Binding-site contacts:
Ligand atom C1 contacts residue ASN197 of chain 1.M at 1.4 Å.
Ligand atom O5 contacts residue ASN197 of chain 1.M at 2.4 Å (h-bond).
Ligand atom C3 contacts residue ASN197 of chain 1.M at 3.9 Å.
Ligand atom O5 contacts residue GLU198 of chain 1.M at 3.6 Å.
Ligand atom C4 contacts residue GLU198 of chain 1.M at 4.1 Å.
Ligand atom C4 contacts residue ASN197 of chain 1.M at 4.3 Å.
Ligand atom C7 contacts residue ASN197 of chain 1.M at 4.0 Å.
Ligand atom N2 contacts residue ASN197 of chain 1.M at 3.0 Å (h-bond).
Ligand atom O6 contacts residue GLU198 of chain 1.M at 3.3 Å (salt-bridge).
Ligand atom C6 contacts residue GLU198 of chain 1.M at 3.3 Å.
Ligand atom C5 contacts residue ASN197 of chain 1.M at 3.6 Å.
Ligand atom C2 contacts residue ASN197 of chain 1.M at 2.5 Å.
Ligand atom C5 contacts residue GLU198 of chain 1.M at 3.9 Å.

A protein and the small-molecule ligand that binds it are described below.
Small molecule (SMILES): CC(=O)N[C@@H]1[C@@H](O)[C@H](O)[C@@H](CO)O[C@H]1O

Sequence of chain 1.M:
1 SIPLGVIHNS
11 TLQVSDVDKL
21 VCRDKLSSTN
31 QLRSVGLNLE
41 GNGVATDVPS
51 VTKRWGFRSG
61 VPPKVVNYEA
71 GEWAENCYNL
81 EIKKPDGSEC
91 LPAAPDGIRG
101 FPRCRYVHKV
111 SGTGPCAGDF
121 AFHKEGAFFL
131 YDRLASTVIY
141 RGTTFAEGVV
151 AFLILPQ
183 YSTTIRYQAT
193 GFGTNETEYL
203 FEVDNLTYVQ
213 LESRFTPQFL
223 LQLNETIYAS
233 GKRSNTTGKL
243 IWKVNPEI